Binding-site contacts:
Ligand atom O5 contacts residue TRP199 of chain 1.B at 3.7 Å.
Ligand atom O4 contacts residue GOL1 of chain 1.R at 3.2 Å.
Ligand atom O3 contacts residue TRP199 of chain 1.B at 3.8 Å.
Ligand atom C7 contacts residue ARG244 of chain 1.B at 3.8 Å.
Ligand atom C8 contacts residue GLY201 of chain 1.B at 3.7 Å.
Ligand atom O6 contacts residue PHE165 of chain 1.B at 3.6 Å.
Ligand atom O2 contacts residue PHE165 of chain 1.B at 3.8 Å.
Ligand atom O4 contacts residue ASP203 of chain 1.B at 2.6 Å (salt-bridge).
Ligand atom O4 contacts residue TRP199 of chain 1.B at 3.8 Å.
Ligand atom O6 contacts residue TRP199 of chain 1.B at 3.8 Å.
Ligand atom C5 contacts residue TYR171 of chain 1.B at 3.7 Å (hydrophobic).
Ligand atom C4 contacts residue ASP203 of chain 1.B at 3.6 Å.
Ligand atom C4 contacts residue GOL1 of chain 1.R at 3.8 Å.
Ligand atom O7 contacts residue TRP199 of chain 1.B at 3.8 Å.
Ligand atom C7 contacts residue GLY201 of chain 1.B at 3.6 Å.
Ligand atom C2 contacts residue TYR171 of chain 1.B at 3.9 Å (hydrophobic).
Ligand atom C3 contacts residue TYR171 of chain 1.B at 3.7 Å (hydrophobic).
Ligand atom O3 contacts residue ASP203 of chain 1.B at 2.5 Å (salt-bridge).
Ligand atom O4 contacts residue TRP199 of chain 1.B at 3.7 Å.
Ligand atom C3 contacts residue TRP199 of chain 1.B at 3.9 Å (hydrophobic).
Ligand atom O4 contacts residue TYR174 of chain 1.B at 3.4 Å.
Ligand atom O3 contacts residue GLY200 of chain 1.B at 3.5 Å.
Ligand atom C8 contacts residue ASP204 of chain 1.B at 3.5 Å.
Ligand atom C3 contacts residue ASP203 of chain 1.B at 3.3 Å.
Ligand atom N2 contacts residue GLY201 of chain 1.B at 3.6 Å (h-bond).
Ligand atom O7 contacts residue ARG244 of chain 1.B at 2.9 Å (salt-bridge).
Ligand atom C3 contacts residue ASP204 of chain 1.B at 3.8 Å.
Ligand atom O4 contacts residue ARG244 of chain 1.B at 3.0 Å (salt-bridge).
Ligand atom O3 contacts residue GOL1 of chain 1.R at 3.6 Å.
Ligand atom C7 contacts residue ASP204 of chain 1.B at 3.5 Å.
Ligand atom C8 contacts residue PHE245 of chain 1.B at 3.8 Å (hydrophobic).
Ligand atom C6 contacts residue PHE165 of chain 1.B at 3.6 Å (hydrophobic).
Ligand atom C6 contacts residue TYR174 of chain 1.B at 3.8 Å (hydrophobic).
Ligand atom C2 contacts residue ASP204 of chain 1.B at 3.7 Å.
Ligand atom C3 contacts residue GLY201 of chain 1.B at 3.9 Å.
Ligand atom O3 contacts residue GLY201 of chain 1.B at 2.7 Å (h-bond).
Ligand atom O3 contacts residue ARG244 of chain 1.B at 3.2 Å (salt-bridge).
Ligand atom O6 contacts residue TRP199 of chain 1.B at 3.9 Å.
Ligand atom N2 contacts residue ASP204 of chain 1.B at 2.7 Å (salt-bridge).
Ligand atom C1 contacts residue TYR171 of chain 1.B at 3.6 Å (hydrophobic).

Sequence of chain 1.B:
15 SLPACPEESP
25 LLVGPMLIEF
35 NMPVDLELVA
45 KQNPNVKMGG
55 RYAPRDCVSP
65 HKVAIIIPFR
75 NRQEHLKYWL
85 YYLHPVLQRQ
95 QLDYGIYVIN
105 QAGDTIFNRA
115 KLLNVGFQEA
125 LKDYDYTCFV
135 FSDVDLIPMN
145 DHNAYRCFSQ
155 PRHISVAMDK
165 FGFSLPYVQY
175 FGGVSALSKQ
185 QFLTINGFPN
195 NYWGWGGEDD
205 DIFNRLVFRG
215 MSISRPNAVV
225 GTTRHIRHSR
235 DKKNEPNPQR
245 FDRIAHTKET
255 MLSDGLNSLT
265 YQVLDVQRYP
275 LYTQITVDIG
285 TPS

This protein binds this small molecule.
Small molecule (SMILES): CC(=O)N[C@H]1[C@H](OC[C@H]2O[C@@H](O[C@H]3[C@H](O)[C@@H](O)[C@H](O)O[C@@H]3CO)[C@H](O)[C@@H](O)[C@H]2O)O[C@H](CO)[C@@H](O)[C@@H]1O